Binding-site contacts:
Ligand atom N2 contacts residue ASN98 of chain 1.A at 3.1 Å (h-bond).
Ligand atom C5 contacts residue ASN98 of chain 1.A at 3.6 Å.
Ligand atom O5 contacts residue ASN98 of chain 1.A at 2.3 Å (h-bond).
Ligand atom C3 contacts residue ASN98 of chain 1.A at 3.8 Å.
Ligand atom C7 contacts residue ASN98 of chain 1.A at 3.4 Å.
Ligand atom C4 contacts residue ASN98 of chain 1.A at 4.2 Å.
Ligand atom C7 contacts residue PHE97 of chain 1.A at 4.4 Å (hydrophobic).
Ligand atom C1 contacts residue ASN98 of chain 1.A at 1.4 Å.
Ligand atom C8 contacts residue ASN98 of chain 1.A at 4.3 Å.
Ligand atom O7 contacts residue PHE97 of chain 1.A at 3.9 Å.
Ligand atom O7 contacts residue ASN98 of chain 1.A at 3.2 Å (h-bond).
Ligand atom C2 contacts residue ASN98 of chain 1.A at 2.5 Å.

Sequence of chain 1.A:
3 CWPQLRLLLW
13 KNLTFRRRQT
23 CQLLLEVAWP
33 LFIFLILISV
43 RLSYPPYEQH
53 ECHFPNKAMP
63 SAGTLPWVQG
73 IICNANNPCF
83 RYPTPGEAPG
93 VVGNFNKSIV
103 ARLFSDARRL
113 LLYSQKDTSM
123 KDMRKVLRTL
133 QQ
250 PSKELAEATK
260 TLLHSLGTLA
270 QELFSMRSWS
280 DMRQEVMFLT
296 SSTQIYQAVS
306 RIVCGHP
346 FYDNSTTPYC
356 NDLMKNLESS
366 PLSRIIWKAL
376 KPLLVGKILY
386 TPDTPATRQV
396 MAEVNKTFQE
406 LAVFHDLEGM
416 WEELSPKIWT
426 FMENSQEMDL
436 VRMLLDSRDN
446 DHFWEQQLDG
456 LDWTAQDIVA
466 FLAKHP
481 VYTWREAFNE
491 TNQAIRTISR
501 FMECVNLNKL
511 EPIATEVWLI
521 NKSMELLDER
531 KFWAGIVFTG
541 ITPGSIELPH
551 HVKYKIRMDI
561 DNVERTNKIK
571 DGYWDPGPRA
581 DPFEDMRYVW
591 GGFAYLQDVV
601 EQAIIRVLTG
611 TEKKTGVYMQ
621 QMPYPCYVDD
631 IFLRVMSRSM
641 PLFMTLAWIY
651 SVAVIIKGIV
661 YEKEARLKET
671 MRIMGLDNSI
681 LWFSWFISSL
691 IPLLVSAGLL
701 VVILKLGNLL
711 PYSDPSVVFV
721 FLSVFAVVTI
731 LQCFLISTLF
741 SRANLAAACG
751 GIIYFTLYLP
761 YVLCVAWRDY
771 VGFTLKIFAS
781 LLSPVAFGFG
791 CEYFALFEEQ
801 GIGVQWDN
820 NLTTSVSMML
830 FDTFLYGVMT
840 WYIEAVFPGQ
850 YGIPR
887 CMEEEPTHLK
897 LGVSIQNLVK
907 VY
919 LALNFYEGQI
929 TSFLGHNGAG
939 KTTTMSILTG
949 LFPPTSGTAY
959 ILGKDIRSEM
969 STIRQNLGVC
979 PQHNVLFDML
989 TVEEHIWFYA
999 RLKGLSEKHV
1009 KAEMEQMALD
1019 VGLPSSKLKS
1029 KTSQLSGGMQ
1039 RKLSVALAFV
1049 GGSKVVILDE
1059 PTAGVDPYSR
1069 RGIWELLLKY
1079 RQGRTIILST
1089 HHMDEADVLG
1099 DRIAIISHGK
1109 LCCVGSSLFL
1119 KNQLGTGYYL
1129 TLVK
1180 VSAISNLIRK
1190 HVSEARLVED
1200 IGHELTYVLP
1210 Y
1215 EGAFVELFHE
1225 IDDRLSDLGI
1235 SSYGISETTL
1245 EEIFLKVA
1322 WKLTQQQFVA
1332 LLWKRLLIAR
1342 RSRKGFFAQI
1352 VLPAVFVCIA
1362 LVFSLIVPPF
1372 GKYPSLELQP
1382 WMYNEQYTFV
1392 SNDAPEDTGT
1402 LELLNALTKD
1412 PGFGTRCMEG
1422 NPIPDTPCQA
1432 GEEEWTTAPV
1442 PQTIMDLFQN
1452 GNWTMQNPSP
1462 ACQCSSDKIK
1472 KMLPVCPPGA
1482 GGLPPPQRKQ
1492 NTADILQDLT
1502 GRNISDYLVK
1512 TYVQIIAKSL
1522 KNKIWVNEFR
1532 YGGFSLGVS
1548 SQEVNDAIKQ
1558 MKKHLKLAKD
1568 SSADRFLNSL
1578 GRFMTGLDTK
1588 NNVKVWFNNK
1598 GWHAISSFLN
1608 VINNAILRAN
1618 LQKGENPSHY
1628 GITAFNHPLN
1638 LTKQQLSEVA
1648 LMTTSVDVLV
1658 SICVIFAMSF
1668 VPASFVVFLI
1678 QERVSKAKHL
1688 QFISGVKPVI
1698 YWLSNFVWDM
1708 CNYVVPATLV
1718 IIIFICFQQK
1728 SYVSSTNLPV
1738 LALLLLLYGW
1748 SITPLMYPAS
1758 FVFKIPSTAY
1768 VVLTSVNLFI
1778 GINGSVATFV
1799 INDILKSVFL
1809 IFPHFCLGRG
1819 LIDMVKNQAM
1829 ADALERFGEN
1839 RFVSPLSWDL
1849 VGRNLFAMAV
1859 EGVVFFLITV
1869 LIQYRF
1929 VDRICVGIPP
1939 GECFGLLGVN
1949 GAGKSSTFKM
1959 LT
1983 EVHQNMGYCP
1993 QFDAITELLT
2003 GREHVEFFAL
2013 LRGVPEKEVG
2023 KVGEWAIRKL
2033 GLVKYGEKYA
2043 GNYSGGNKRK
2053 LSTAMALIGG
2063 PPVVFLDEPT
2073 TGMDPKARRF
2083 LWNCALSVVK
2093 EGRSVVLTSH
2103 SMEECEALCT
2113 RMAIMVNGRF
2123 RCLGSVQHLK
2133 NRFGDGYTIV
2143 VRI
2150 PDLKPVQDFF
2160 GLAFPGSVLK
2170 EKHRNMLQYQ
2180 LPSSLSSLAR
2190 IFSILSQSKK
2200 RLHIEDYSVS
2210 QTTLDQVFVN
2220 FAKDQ

This small molecule binds to this protein.
Small molecule (SMILES): CC(=O)N[C@@H]1[C@@H](O)[C@H](O)[C@@H](CO)O[C@H]1O